A protein and the small-molecule ligand that binds it are described below.
Small molecule (SMILES): CC(=O)N[C@@H]1[C@@H](O)[C@H](O)[C@@H](CO)O[C@H]1O

Binding-site contacts:
Ligand atom C2 contacts residue ASN105 of chain 1.D at 4.2 Å.
Ligand atom C8 contacts residue ASN105 of chain 1.D at 2.8 Å.
Ligand atom O1 contacts residue ASN105 of chain 1.D at 2.8 Å.
Ligand atom N2 contacts residue ASN105 of chain 1.D at 3.3 Å (h-bond).
Ligand atom C7 contacts residue ASN105 of chain 1.D at 2.9 Å.
Ligand atom C8 contacts residue LYS97 of chain 1.D at 4.1 Å.
Ligand atom C1 contacts residue ASN105 of chain 1.D at 4.0 Å.
Ligand atom O7 contacts residue ASN105 of chain 1.D at 2.9 Å.

Sequence of chain 1.D:
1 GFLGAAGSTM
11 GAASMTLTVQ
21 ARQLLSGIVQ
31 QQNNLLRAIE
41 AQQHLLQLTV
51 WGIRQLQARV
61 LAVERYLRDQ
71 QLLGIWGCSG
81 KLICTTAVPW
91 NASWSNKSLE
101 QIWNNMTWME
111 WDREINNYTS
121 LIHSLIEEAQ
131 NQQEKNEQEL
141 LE